Sequence of chain 2.A:
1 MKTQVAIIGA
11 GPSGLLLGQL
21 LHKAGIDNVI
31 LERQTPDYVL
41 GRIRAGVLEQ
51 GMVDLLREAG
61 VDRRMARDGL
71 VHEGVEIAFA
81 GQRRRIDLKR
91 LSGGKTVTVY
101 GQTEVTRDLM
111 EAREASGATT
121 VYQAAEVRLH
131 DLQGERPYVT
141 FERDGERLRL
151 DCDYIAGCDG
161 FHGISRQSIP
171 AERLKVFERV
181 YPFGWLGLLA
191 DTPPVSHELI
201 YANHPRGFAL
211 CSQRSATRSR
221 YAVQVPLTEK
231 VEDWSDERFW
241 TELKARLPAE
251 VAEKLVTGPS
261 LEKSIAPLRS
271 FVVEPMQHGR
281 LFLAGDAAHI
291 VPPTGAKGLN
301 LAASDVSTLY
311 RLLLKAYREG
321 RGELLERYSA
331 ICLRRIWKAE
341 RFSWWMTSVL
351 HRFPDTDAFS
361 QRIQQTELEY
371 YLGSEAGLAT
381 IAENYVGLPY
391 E

Binding-site contacts:
Ligand atom C5 contacts residue VAL47 of chain 2.A at 3.6 Å (hydrophobic).
Ligand atom N4 contacts residue TYR201 of chain 2.A at 3.3 Å (h-bond).
Ligand atom C4 contacts residue TYR201 of chain 2.A at 3.8 Å (hydrophobic).
Ligand atom C4 contacts residue ALA296 of chain 2.A at 4.0 Å (hydrophobic).
Ligand atom O1' contacts residue GLY46 of chain 2.A at 4.0 Å.
Ligand atom N4 contacts residue TRP185 of chain 2.A at 3.8 Å.
Ligand atom O1' contacts residue ALA45 of chain 2.A at 4.1 Å.
Ligand atom O1' contacts residue ARG44 of chain 2.A at 3.5 Å (salt-bridge).
Ligand atom C4 contacts residue LEU210 of chain 2.A at 3.9 Å (hydrophobic).
Ligand atom C5 contacts residue LEU210 of chain 2.A at 4.1 Å (hydrophobic).
Ligand atom C3 contacts residue LEU210 of chain 2.A at 3.8 Å (hydrophobic).
Ligand atom O1' contacts residue ARG214 of chain 2.A at 3.0 Å (salt-bridge).
Ligand atom C1 contacts residue SER212 of chain 2.A at 4.2 Å.
Ligand atom O2' contacts residue SER212 of chain 2.A at 2.8 Å (h-bond).
Ligand atom C5 contacts residue TYR201 of chain 2.A at 3.4 Å (hydrophobic).
Ligand atom C3 contacts residue PRO293 of chain 2.A at 3.7 Å (hydrophobic).
Ligand atom C1' contacts residue GLY46 of chain 2.A at 4.0 Å.
Ligand atom O2 contacts residue FAD1 of chain 2.B at 3.0 Å (h-bond).
Ligand atom C3 contacts residue TRP185 of chain 2.A at 3.6 Å (hydrophobic).
Ligand atom C1 contacts residue LEU210 of chain 2.A at 4.2 Å (hydrophobic).
Ligand atom C1' contacts residue ARG214 of chain 2.A at 3.6 Å.
Ligand atom C5 contacts residue ALA296 of chain 2.A at 4.2 Å (hydrophobic).
Ligand atom N4 contacts residue THR294 of chain 2.A at 3.4 Å (h-bond).
Ligand atom C6 contacts residue VAL47 of chain 2.A at 3.4 Å (hydrophobic).
Ligand atom C2 contacts residue LEU210 of chain 2.A at 4.0 Å (hydrophobic).
Ligand atom C6 contacts residue SER212 of chain 2.A at 3.8 Å.
Ligand atom O2' contacts residue GLY46 of chain 2.A at 4.1 Å.
Ligand atom C5 contacts residue LEU199 of chain 2.A at 3.9 Å (hydrophobic).
Ligand atom C1' contacts residue SER212 of chain 2.A at 3.8 Å.
Ligand atom O2 contacts residue ARG44 of chain 2.A at 4.1 Å.
Ligand atom C2 contacts residue FAD1 of chain 2.B at 4.0 Å.
Ligand atom O2' contacts residue ARG214 of chain 2.A at 2.9 Å (salt-bridge).
Ligand atom N4 contacts residue PRO293 of chain 2.A at 2.8 Å (h-bond).
Ligand atom N4 contacts residue ALA296 of chain 2.A at 3.8 Å.
Ligand atom O2 contacts residue TRP185 of chain 2.A at 4.1 Å.
Ligand atom C3 contacts residue FAD1 of chain 2.B at 4.0 Å.
Ligand atom O2 contacts residue ARG220 of chain 2.A at 3.9 Å.
Ligand atom O1' contacts residue ARG220 of chain 2.A at 3.5 Å.
Ligand atom C6 contacts residue LEU199 of chain 2.A at 3.8 Å (hydrophobic).
Ligand atom C4 contacts residue PRO293 of chain 2.A at 3.7 Å (hydrophobic).

The protein below binds the small molecule below.
Small molecule (SMILES): Nc1ccc(C(=O)O)c(O)c1